A small-molecule ligand and the protein it binds are described below.
Small molecule (SMILES): [H]/N=C1\NC(=O)/C(=C/c2ccc(-c3ccc(S(N)(=O)=O)c(C(F)(F)F)c3)o2)S1

Binding-site contacts:
Ligand atom C18 contacts residue LEU134 of chain 1.A at 3.7 Å (hydrophobic).
Ligand atom C2 contacts residue LEU83 of chain 1.A at 4.0 Å (hydrophobic).
Ligand atom C2 contacts residue ALA31 of chain 1.A at 3.3 Å (hydrophobic).
Ligand atom N3 contacts residue ASP145 of chain 1.A at 3.1 Å (salt-bridge).
Ligand atom C3 contacts residue LEU134 of chain 1.A at 3.8 Å (hydrophobic).
Ligand atom F26 contacts residue GLN85 of chain 1.A at 3.4 Å.
Ligand atom O1 contacts residue LYS33 of chain 1.A at 3.9 Å.
Ligand atom C8 contacts residue LYS33 of chain 1.A at 3.8 Å.
Ligand atom C6 contacts residue LEU134 of chain 1.A at 4.0 Å (hydrophobic).
Ligand atom C1 contacts residue LEU134 of chain 1.A at 3.4 Å (hydrophobic).
Ligand atom C14 contacts residue LEU83 of chain 1.A at 3.2 Å (hydrophobic).
Ligand atom N2 contacts residue LYS33 of chain 1.A at 3.2 Å (salt-bridge).
Ligand atom C3 contacts residue ALA31 of chain 1.A at 3.9 Å (hydrophobic).
Ligand atom N3 contacts residue GLY13 of chain 1.A at 3.9 Å.
Ligand atom C24 contacts residue HIS84 of chain 1.A at 2.9 Å.
Ligand atom C2 contacts residue LEU134 of chain 1.A at 3.6 Å (hydrophobic).
Ligand atom N2 contacts residue ASP145 of chain 1.A at 3.7 Å.
Ligand atom C13 contacts residue ILE10 of chain 1.A at 3.9 Å (hydrophobic).
Ligand atom F25 contacts residue ILE10 of chain 1.A at 3.0 Å.
Ligand atom C17 contacts residue ASP86 of chain 1.A at 3.6 Å.
Ligand atom O3 contacts residue ASP86 of chain 1.A at 3.2 Å (salt-bridge).
Ligand atom O3 contacts residue GLN85 of chain 1.A at 3.3 Å.
Ligand atom F26 contacts residue HIS84 of chain 1.A at 2.5 Å.
Ligand atom O3 contacts residue LYS89 of chain 1.A at 3.9 Å.
Ligand atom C3 contacts residue LEU83 of chain 1.A at 3.5 Å (hydrophobic).
Ligand atom O1 contacts residue PHE80 of chain 1.A at 3.2 Å.
Ligand atom N6 contacts residue ASP86 of chain 1.A at 3.2 Å (salt-bridge).
Ligand atom O2 contacts residue LEU134 of chain 1.A at 3.5 Å.
Ligand atom F27 contacts residue PHE82 of chain 1.A at 3.0 Å.
Ligand atom C2 contacts residue GLU81 of chain 1.A at 3.5 Å.
Ligand atom N6 contacts residue ILE10 of chain 1.A at 3.8 Å.
Ligand atom F27 contacts residue LEU83 of chain 1.A at 3.2 Å.
Ligand atom F27 contacts residue HIS84 of chain 1.A at 2.3 Å.
Ligand atom C14 contacts residue ILE10 of chain 1.A at 3.5 Å (hydrophobic).
Ligand atom C4 contacts residue LEU134 of chain 1.A at 3.8 Å (hydrophobic).
Ligand atom S2 contacts residue ASP86 of chain 1.A at 3.9 Å.
Ligand atom C15 contacts residue LEU83 of chain 1.A at 4.0 Å (hydrophobic).
Ligand atom C15 contacts residue HIS84 of chain 1.A at 3.8 Å.
Ligand atom C13 contacts residue LEU83 of chain 1.A at 3.9 Å (hydrophobic).
Ligand atom C1 contacts residue ALA31 of chain 1.A at 3.8 Å (hydrophobic).

Sequence of chain 1.A:
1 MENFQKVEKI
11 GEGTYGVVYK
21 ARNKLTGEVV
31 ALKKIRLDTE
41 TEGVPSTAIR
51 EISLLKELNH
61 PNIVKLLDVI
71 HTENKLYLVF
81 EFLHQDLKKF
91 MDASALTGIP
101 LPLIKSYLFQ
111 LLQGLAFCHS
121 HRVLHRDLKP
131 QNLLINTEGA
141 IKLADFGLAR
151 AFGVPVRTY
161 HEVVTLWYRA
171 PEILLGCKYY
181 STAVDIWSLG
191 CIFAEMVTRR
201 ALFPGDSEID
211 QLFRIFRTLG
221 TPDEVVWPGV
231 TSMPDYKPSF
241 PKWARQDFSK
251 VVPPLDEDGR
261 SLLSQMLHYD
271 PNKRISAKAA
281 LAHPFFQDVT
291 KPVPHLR